Binding-site contacts:
Ligand atom C2 contacts residue LYS75 of chain 1.A at 4.2 Å.
Ligand atom O7 contacts residue ASN204 of chain 1.A at 3.5 Å (h-bond).
Ligand atom C5 contacts residue ASP205 of chain 1.A at 4.4 Å.
Ligand atom C6 contacts residue TRP208 of chain 1.A at 3.8 Å (hydrophobic).
Ligand atom C8 contacts residue ALA243 of chain 1.A at 4.0 Å (hydrophobic).
Ligand atom O5 contacts residue TRP208 of chain 1.A at 3.7 Å.
Ligand atom O2 contacts residue LYS75 of chain 1.A at 3.5 Å.
Ligand atom C3 contacts residue ASN204 of chain 1.A at 3.8 Å.
Ligand atom C1 contacts residue ASN204 of chain 1.A at 1.5 Å.
Ligand atom O6 contacts residue GLU209 of chain 1.A at 3.8 Å.
Ligand atom C6 contacts residue GLU209 of chain 1.A at 4.4 Å.
Ligand atom C8 contacts residue ASN204 of chain 1.A at 4.3 Å.
Ligand atom O7 contacts residue GLN244 of chain 1.A at 4.2 Å.
Ligand atom C6 contacts residue ASP205 of chain 1.A at 4.1 Å.
Ligand atom C6 contacts residue LYS75 of chain 1.A at 4.3 Å.
Ligand atom C7 contacts residue LEU93 of chain 1.A at 4.3 Å (hydrophobic).
Ligand atom C8 contacts residue LEU93 of chain 1.A at 4.0 Å (hydrophobic).
Ligand atom C8 contacts residue GLU214 of chain 1.A at 3.8 Å.
Ligand atom C1 contacts residue ASP205 of chain 1.A at 4.2 Å.
Ligand atom C8 contacts residue GLN244 of chain 1.A at 3.5 Å.
Ligand atom O5 contacts residue ASN204 of chain 1.A at 2.5 Å (h-bond).
Ligand atom O7 contacts residue LEU93 of chain 1.A at 4.1 Å.
Ligand atom C2 contacts residue ASN204 of chain 1.A at 2.4 Å.
Ligand atom C1 contacts residue TRP208 of chain 1.A at 3.7 Å (hydrophobic).
Ligand atom C4 contacts residue ASN204 of chain 1.A at 4.3 Å.
Ligand atom C7 contacts residue ASN204 of chain 1.A at 3.3 Å.
Ligand atom O6 contacts residue ASP205 of chain 1.A at 3.0 Å (salt-bridge).
Ligand atom N2 contacts residue ASN204 of chain 1.A at 2.8 Å (h-bond).
Ligand atom O5 contacts residue ASP205 of chain 1.A at 3.5 Å.
Ligand atom C5 contacts residue TRP208 of chain 1.A at 3.7 Å (hydrophobic).
Ligand atom C5 contacts residue ASN204 of chain 1.A at 3.7 Å.
Ligand atom C7 contacts residue TRP208 of chain 1.A at 4.3 Å (hydrophobic).
Ligand atom O7 contacts residue TRP208 of chain 1.A at 3.3 Å.
Ligand atom C7 contacts residue GLN244 of chain 1.A at 4.4 Å.

Sequence of chain 1.A:
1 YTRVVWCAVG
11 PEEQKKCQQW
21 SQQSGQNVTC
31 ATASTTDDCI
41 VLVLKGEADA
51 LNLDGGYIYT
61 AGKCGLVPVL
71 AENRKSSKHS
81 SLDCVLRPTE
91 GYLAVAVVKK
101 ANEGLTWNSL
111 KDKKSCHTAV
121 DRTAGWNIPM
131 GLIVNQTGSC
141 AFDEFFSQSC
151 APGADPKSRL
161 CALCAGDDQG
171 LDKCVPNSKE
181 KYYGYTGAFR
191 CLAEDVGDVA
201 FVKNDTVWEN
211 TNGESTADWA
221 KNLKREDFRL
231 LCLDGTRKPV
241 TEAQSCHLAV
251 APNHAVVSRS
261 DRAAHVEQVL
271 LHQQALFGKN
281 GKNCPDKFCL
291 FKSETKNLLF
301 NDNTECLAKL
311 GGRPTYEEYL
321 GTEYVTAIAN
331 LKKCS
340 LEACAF

The protein below binds the small molecule below.
Small molecule (SMILES): CC(=O)N[C@H]1[C@H](O[C@H]2[C@H](O)[C@@H](NC(C)=O)CO[C@@H]2CO)O[C@H](CO)[C@@H](O[C@H]2O[C@H](CO)[C@@H](O[C@@H]3O[C@H](CO)[C@@H](O)[C@H](O)[C@@H]3O)[C@H](O)[C@@H]2O)[C@@H]1O